Sequence of chain 1.C:
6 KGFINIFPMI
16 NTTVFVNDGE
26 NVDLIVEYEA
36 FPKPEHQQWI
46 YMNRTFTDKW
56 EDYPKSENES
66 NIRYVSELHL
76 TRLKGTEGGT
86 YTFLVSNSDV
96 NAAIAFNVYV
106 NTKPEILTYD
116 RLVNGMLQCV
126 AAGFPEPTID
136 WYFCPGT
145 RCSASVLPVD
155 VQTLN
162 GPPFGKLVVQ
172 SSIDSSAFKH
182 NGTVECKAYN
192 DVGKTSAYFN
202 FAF

This small molecule binds to this protein.
Small molecule (SMILES): CC(=O)N[C@@H]1[C@@H](O)[C@H](O)[C@@H](CO)O[C@H]1O

Binding-site contacts:
Ligand atom N2 contacts residue ASN16 of chain 1.C at 3.4 Å (h-bond).
Ligand atom C2 contacts residue ASN16 of chain 1.C at 2.7 Å.
Ligand atom C7 contacts residue SER30 of chain 1.B at 4.0 Å.
Ligand atom O7 contacts residue TYR54 of chain 1.B at 3.7 Å.
Ligand atom N2 contacts residue TYR54 of chain 1.B at 4.0 Å.
Ligand atom O5 contacts residue ASN16 of chain 1.C at 1.9 Å (h-bond).
Ligand atom C6 contacts residue THR18 of chain 1.C at 3.8 Å.
Ligand atom C4 contacts residue ASN16 of chain 1.C at 4.1 Å.
Ligand atom O7 contacts residue SER30 of chain 1.B at 2.8 Å (h-bond).
Ligand atom C8 contacts residue THR74 of chain 1.B at 3.5 Å.
Ligand atom O6 contacts residue THR18 of chain 1.C at 3.7 Å.
Ligand atom O7 contacts residue THR74 of chain 1.B at 4.2 Å.
Ligand atom C8 contacts residue TYR54 of chain 1.B at 3.5 Å (hydrophobic).
Ligand atom C1 contacts residue TYR54 of chain 1.B at 3.9 Å (hydrophobic).
Ligand atom C5 contacts residue THR18 of chain 1.C at 4.4 Å.
Ligand atom C6 contacts residue ASN16 of chain 1.C at 4.0 Å.
Ligand atom O7 contacts residue ASN16 of chain 1.C at 3.3 Å (h-bond).
Ligand atom C7 contacts residue THR74 of chain 1.B at 4.2 Å.
Ligand atom C7 contacts residue TYR54 of chain 1.B at 3.6 Å (hydrophobic).
Ligand atom C1 contacts residue ASN16 of chain 1.C at 1.6 Å.
Ligand atom C5 contacts residue ASN16 of chain 1.C at 3.4 Å.
Ligand atom O5 contacts residue THR18 of chain 1.C at 4.1 Å.
Ligand atom C7 contacts residue ASN16 of chain 1.C at 3.6 Å.
Ligand atom O6 contacts residue PHE20 of chain 1.C at 4.3 Å.
Ligand atom C3 contacts residue ASN16 of chain 1.C at 3.9 Å.

Sequence of chain 1.B:
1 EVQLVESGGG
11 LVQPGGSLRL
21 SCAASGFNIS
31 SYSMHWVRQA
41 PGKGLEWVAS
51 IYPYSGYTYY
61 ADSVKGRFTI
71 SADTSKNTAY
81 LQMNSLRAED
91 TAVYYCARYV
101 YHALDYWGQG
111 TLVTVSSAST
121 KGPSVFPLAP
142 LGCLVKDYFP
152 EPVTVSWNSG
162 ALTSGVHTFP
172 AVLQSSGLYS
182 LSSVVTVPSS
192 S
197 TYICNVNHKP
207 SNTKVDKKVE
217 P